Sequence of chain 1.W:
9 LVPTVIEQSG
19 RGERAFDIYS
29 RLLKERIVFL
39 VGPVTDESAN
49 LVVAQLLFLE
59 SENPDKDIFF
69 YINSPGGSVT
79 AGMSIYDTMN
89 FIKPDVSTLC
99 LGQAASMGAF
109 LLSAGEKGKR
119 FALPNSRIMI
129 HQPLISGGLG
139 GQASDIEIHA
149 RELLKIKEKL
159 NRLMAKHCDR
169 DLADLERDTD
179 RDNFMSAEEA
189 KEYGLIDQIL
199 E

Binding-site contacts:
Ligand atom CD1 contacts residue PHE89 of chain 1.W at 3.6 Å (hydrophobic).
Ligand atom CE2 contacts residue TYR69 of chain 1.X at 3.6 Å (hydrophobic).
Ligand atom C contacts residue TYR69 of chain 1.X at 3.7 Å (hydrophobic).
Ligand atom C2 contacts residue TYR69 of chain 1.X at 3.5 Å (hydrophobic).
Ligand atom CB contacts residue PHE119 of chain 1.X at 3.8 Å (hydrophobic).
Ligand atom C2 contacts residue LEU55 of chain 1.W at 3.7 Å (hydrophobic).
Ligand atom C4 contacts residue ILE35 of chain 1.X at 3.6 Å (hydrophobic).
Ligand atom CM contacts residue PHE119 of chain 1.X at 3.8 Å (hydrophobic).
Ligand atom CE1 contacts residue THR86 of chain 1.W at 3.9 Å.
Ligand atom O contacts residue PHE67 of chain 1.X at 3.8 Å.
Ligand atom O contacts residue TYR69 of chain 1.X at 2.6 Å (h-bond).
Ligand atom N contacts residue PHE89 of chain 1.W at 3.8 Å.
Ligand atom O11 contacts residue LEU55 of chain 1.W at 3.9 Å.
Ligand atom CZ contacts residue THR86 of chain 1.W at 3.5 Å.
Ligand atom N contacts residue PHE67 of chain 1.X at 3.9 Å.
Ligand atom C1 contacts residue TYR69 of chain 1.X at 3.8 Å (hydrophobic).
Ligand atom CB contacts residue TYR69 of chain 1.X at 3.9 Å (hydrophobic).
Ligand atom O contacts residue PHE89 of chain 1.W at 3.8 Å.
Ligand atom CB contacts residue SER95 of chain 1.X at 3.8 Å.
Ligand atom CD2 contacts residue TYR69 of chain 1.X at 3.4 Å (hydrophobic).
Ligand atom CE contacts residue GLU33 of chain 1.X at 3.6 Å.
Ligand atom CE2 contacts residue LEU55 of chain 1.W at 3.8 Å (hydrophobic).
Ligand atom CA contacts residue PHE67 of chain 1.X at 3.5 Å (hydrophobic).
Ligand atom N contacts residue TYR69 of chain 1.X at 3.0 Å (h-bond).
Ligand atom CZ contacts residue LEU121 of chain 1.X at 3.8 Å (hydrophobic).
Ligand atom CB contacts residue PHE67 of chain 1.X at 3.4 Å (hydrophobic).
Ligand atom C3 contacts residue LEU55 of chain 1.W at 3.8 Å (hydrophobic).
Ligand atom CD contacts residue TYR69 of chain 1.X at 3.7 Å (hydrophobic).
Ligand atom O contacts residue PHE67 of chain 1.X at 3.8 Å.
Ligand atom C1 contacts residue LEU55 of chain 1.W at 3.7 Å (hydrophobic).
Ligand atom CA contacts residue PHE67 of chain 1.X at 3.7 Å (hydrophobic).
Ligand atom CB contacts residue LEU198 of chain 1.X at 3.9 Å (hydrophobic).
Ligand atom CA contacts residue PHE89 of chain 1.W at 3.7 Å (hydrophobic).
Ligand atom CB contacts residue PHE67 of chain 1.X at 3.7 Å (hydrophobic).
Ligand atom CE1 contacts residue LEU121 of chain 1.X at 3.8 Å (hydrophobic).
Ligand atom CM contacts residue LEU198 of chain 1.X at 3.6 Å (hydrophobic).
Ligand atom C7 contacts residue SER59 of chain 1.W at 3.3 Å.
Ligand atom C contacts residue PHE67 of chain 1.X at 3.5 Å (hydrophobic).
Ligand atom C8 contacts residue ARG29 of chain 1.X at 3.7 Å.
Ligand atom CD1 contacts residue LEU121 of chain 1.X at 3.8 Å (hydrophobic).

Sequence of chain 1.X:
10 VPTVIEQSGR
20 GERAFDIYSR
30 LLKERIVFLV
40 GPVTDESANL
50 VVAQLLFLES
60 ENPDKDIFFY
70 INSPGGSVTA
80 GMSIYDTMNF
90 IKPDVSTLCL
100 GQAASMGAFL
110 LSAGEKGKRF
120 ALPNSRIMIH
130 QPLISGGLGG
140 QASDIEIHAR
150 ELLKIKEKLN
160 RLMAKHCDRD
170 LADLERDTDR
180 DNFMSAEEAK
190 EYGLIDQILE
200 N

This small molecule binds to this protein.
Small molecule (SMILES): C/C=C/C=C/C=C/C(=O)N[C@@H](Cc1ccccc1)C(=O)N[C@H]1COC(=O)[C@@H]2C[C@@H](C)CN2C(=O)[C@H](C)NC(=O)[C@H](C)N(C)C(=O)[C@@H]2CCCN2C1=O